Binding-site contacts:
Ligand atom PG contacts residue MG1 of chain 1.T at 2.5 Å.
Ligand atom O2B contacts residue GLY37 of chain 1.D at 3.5 Å.
Ligand atom N9 contacts residue ARG137 of chain 1.D at 3.0 Å (salt-bridge).
Ligand atom O1B contacts residue LYS38 of chain 1.D at 3.3 Å (salt-bridge).
Ligand atom O3A contacts residue GLY37 of chain 1.D at 2.9 Å (h-bond).
Ligand atom PA contacts residue THR40 of chain 1.D at 3.5 Å.
Ligand atom O3G contacts residue ADX1 of chain 1.R at 3.0 Å (h-bond).
Ligand atom O2G contacts residue MG1 of chain 1.T at 1.9 Å.
Ligand atom O1B contacts residue LEU33 of chain 1.D at 3.1 Å (h-bond).
Ligand atom O3G contacts residue LYS38 of chain 1.D at 3.1 Å (salt-bridge).
Ligand atom PG contacts residue ASP62 of chain 1.D at 3.5 Å.
Ligand atom N6 contacts residue THR173 of chain 1.D at 3.0 Å (h-bond).
Ligand atom C6 contacts residue THR173 of chain 1.D at 3.2 Å.
Ligand atom O2A contacts residue THR40 of chain 1.D at 2.5 Å (h-bond).
Ligand atom PG contacts residue THR39 of chain 1.D at 3.2 Å.
Ligand atom O2B contacts residue THR39 of chain 1.D at 3.0 Å (h-bond).
Ligand atom O2G contacts residue ASP62 of chain 1.D at 3.0 Å (salt-bridge).
Ligand atom O2A contacts residue THR39 of chain 1.D at 3.5 Å (h-bond).
Ligand atom C1' contacts residue ARG137 of chain 1.D at 3.2 Å.
Ligand atom O1B contacts residue ALA36 of chain 1.D at 3.1 Å (h-bond).
Ligand atom O1B contacts residue GLY35 of chain 1.D at 2.5 Å (h-bond).
Ligand atom O2G contacts residue THR39 of chain 1.D at 2.1 Å (h-bond).
Ligand atom N3B contacts residue THR39 of chain 1.D at 3.4 Å (h-bond).
Ligand atom O1G contacts residue ASP62 of chain 1.D at 2.8 Å (salt-bridge).
Ligand atom O4' contacts residue ARG137 of chain 1.D at 2.7 Å (salt-bridge).
Ligand atom N3 contacts residue ARG137 of chain 1.D at 3.3 Å (salt-bridge).
Ligand atom O2B contacts residue LYS38 of chain 1.D at 2.7 Å (salt-bridge).
Ligand atom C6 contacts residue GLU176 of chain 1.D at 3.4 Å.
Ligand atom O1G contacts residue MG1 of chain 1.T at 2.5 Å.
Ligand atom N1 contacts residue GLU176 of chain 1.D at 3.2 Å (salt-bridge).
Ligand atom PG contacts residue ADX1 of chain 1.R at 3.5 Å.
Ligand atom N6 contacts residue GLU176 of chain 1.D at 2.8 Å (salt-bridge).
Ligand atom O2A contacts residue GLY37 of chain 1.D at 3.2 Å.
Ligand atom O1B contacts residue SER34 of chain 1.D at 3.3 Å.
Ligand atom C5' contacts residue VAL139 of chain 1.D at 3.5 Å (hydrophobic).
Ligand atom N3B contacts residue MG1 of chain 1.T at 3.0 Å.
Ligand atom O3A contacts residue GLY35 of chain 1.D at 3.5 Å.
Ligand atom C4 contacts residue ARG137 of chain 1.D at 3.1 Å.
Ligand atom O1G contacts residue ADX1 of chain 1.R at 2.8 Å (h-bond).
Ligand atom N1 contacts residue THR173 of chain 1.D at 2.9 Å (h-bond).

This protein binds this small molecule.
Small molecule (SMILES): Nc1ncnc2c1ncn2[C@@H]1O[C@H](CO[P](=O)(O)O[P](=O)(O)NP(=O)(O)O)[C@@H](O)[C@H]1O

Sequence of chain 1.D:
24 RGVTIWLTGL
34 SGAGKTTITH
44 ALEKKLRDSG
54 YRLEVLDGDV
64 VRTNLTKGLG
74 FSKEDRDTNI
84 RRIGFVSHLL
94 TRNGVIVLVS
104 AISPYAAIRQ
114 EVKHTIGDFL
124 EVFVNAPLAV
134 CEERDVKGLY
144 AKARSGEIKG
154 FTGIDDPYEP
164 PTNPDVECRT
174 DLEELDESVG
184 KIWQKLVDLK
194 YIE